A small-molecule ligand and the protein it binds are described below.
Small molecule (SMILES): CC(=O)N[C@@H]1[C@@H](O)[C@H](O)[C@@H](CO)O[C@H]1O

Sequence of chain 1.B:
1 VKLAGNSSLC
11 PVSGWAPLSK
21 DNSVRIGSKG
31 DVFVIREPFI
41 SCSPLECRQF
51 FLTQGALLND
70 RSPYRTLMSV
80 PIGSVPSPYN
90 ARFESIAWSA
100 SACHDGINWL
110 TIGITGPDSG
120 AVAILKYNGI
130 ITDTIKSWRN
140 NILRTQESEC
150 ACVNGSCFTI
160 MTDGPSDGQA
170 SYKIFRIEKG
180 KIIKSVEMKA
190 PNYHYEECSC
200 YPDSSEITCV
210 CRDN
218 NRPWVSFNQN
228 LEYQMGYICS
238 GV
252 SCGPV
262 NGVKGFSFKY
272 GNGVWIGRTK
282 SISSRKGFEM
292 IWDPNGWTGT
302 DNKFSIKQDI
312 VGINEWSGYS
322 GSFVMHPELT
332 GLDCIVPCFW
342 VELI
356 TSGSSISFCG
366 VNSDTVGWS

Binding-site contacts:
Ligand atom O7 contacts residue ASN153 of chain 1.B at 3.6 Å.
Ligand atom C1 contacts residue ASN153 of chain 1.B at 1.5 Å.
Ligand atom O7 contacts residue GLN226 of chain 1.B at 3.4 Å (h-bond).
Ligand atom C5 contacts residue ASN153 of chain 1.B at 3.7 Å.
Ligand atom N2 contacts residue ASN153 of chain 1.B at 2.9 Å (h-bond).
Ligand atom C7 contacts residue GLN226 of chain 1.B at 3.8 Å.
Ligand atom C4 contacts residue ASN153 of chain 1.B at 4.2 Å.
Ligand atom C7 contacts residue ASN153 of chain 1.B at 3.3 Å.
Ligand atom C8 contacts residue GLN226 of chain 1.B at 3.8 Å.
Ligand atom O5 contacts residue ASN153 of chain 1.B at 2.4 Å (h-bond).
Ligand atom C3 contacts residue ASN153 of chain 1.B at 3.8 Å.
Ligand atom C2 contacts residue ASN153 of chain 1.B at 2.5 Å.
Ligand atom C8 contacts residue ASN153 of chain 1.B at 4.1 Å.